This protein binds this small molecule.
Small molecule (SMILES): Cn1c2ccc(F)cc2c2nnc(SCCN3CCCCC3)nc21

Binding-site contacts:
Ligand atom C3 contacts residue LEU83 of chain 1.A at 3.5 Å (hydrophobic).
Ligand atom C1 contacts residue PHE104 of chain 1.A at 3.8 Å (hydrophobic).
Ligand atom C2 contacts residue MET85 of chain 1.A at 3.9 Å (hydrophobic).
Ligand atom N contacts residue TRP56 of chain 1.A at 3.5 Å.
Ligand atom C1 contacts residue TRP56 of chain 1.A at 3.5 Å (hydrophobic).
Ligand atom F contacts residue LEU83 of chain 1.A at 3.6 Å.
Ligand atom N contacts residue SER103 of chain 1.A at 3.9 Å.
Ligand atom N2 contacts residue ASP46 of chain 1.A at 3.3 Å (salt-bridge).
Ligand atom N3 contacts residue ALA53 of chain 1.A at 3.9 Å.
Ligand atom C12 contacts residue TRP56 of chain 1.A at 3.9 Å (hydrophobic).
Ligand atom N3 contacts residue PHE47 of chain 1.A at 3.7 Å.
Ligand atom S contacts residue ASP46 of chain 1.A at 3.5 Å (salt-bridge).
Ligand atom C6 contacts residue TRP56 of chain 1.A at 3.3 Å (hydrophobic).
Ligand atom C7 contacts residue PHE104 of chain 1.A at 3.5 Å (hydrophobic).
Ligand atom N4 contacts residue PHE47 of chain 1.A at 3.9 Å.
Ligand atom C8 contacts residue TRP56 of chain 1.A at 3.5 Å (hydrophobic).
Ligand atom F contacts residue VAL60 of chain 1.A at 3.8 Å.
Ligand atom F contacts residue ARG57 of chain 1.A at 3.3 Å.
Ligand atom C10 contacts residue ASP46 of chain 1.A at 3.4 Å.
Ligand atom N4 contacts residue PHE104 of chain 1.A at 3.6 Å.
Ligand atom N4 contacts residue TRP56 of chain 1.A at 3.9 Å.
Ligand atom C contacts residue PHE422 of chain 1.A at 3.4 Å (hydrophobic).
Ligand atom C5 contacts residue TRP56 of chain 1.A at 3.5 Å (hydrophobic).
Ligand atom C contacts residue SER103 of chain 1.A at 3.1 Å.
Ligand atom F contacts residue TRP33 of chain 1.A at 3.6 Å.
Ligand atom C5 contacts residue ALA53 of chain 1.A at 3.6 Å (hydrophobic).
Ligand atom C15 contacts residue ASP46 of chain 1.A at 3.5 Å.
Ligand atom C14 contacts residue GLU421 of chain 1.A at 3.4 Å.
Ligand atom C6 contacts residue PHE104 of chain 1.A at 3.5 Å (hydrophobic).
Ligand atom N1 contacts residue TRP56 of chain 1.A at 3.7 Å.
Ligand atom C4 contacts residue ARG57 of chain 1.A at 3.9 Å.
Ligand atom C3 contacts residue VAL60 of chain 1.A at 3.8 Å (hydrophobic).
Ligand atom C contacts residue TRP56 of chain 1.A at 3.5 Å (hydrophobic).
Ligand atom C13 contacts residue GLU421 of chain 1.A at 3.9 Å.
Ligand atom C16 contacts residue ASP46 of chain 1.A at 3.7 Å.
Ligand atom C5 contacts residue PHE104 of chain 1.A at 3.8 Å (hydrophobic).
Ligand atom N4 contacts residue ALA53 of chain 1.A at 3.3 Å.
Ligand atom C7 contacts residue TRP56 of chain 1.A at 3.6 Å (hydrophobic).
Ligand atom C2 contacts residue SER103 of chain 1.A at 3.8 Å.
Ligand atom S contacts residue PHE47 of chain 1.A at 3.9 Å.

Sequence of chain 1.A:
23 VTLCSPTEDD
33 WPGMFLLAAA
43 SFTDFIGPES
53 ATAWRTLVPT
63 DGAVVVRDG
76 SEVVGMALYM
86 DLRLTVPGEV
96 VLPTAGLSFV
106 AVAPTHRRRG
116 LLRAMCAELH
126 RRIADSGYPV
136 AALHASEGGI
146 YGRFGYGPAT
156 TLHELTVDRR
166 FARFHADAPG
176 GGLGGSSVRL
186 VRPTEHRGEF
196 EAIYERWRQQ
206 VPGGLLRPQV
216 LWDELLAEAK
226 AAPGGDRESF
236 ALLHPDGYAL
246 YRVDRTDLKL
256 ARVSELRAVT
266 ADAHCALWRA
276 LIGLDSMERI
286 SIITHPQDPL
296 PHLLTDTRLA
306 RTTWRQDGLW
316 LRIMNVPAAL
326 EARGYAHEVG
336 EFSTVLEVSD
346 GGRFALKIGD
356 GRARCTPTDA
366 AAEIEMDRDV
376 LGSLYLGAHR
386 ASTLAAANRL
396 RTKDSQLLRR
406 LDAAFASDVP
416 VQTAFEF